This small molecule binds to this protein.
Small molecule (SMILES): CC(=O)N[C@H]1[C@H](O[C@H]2[C@H](O)[C@@H](NC(C)=O)CO[C@@H]2CO)O[C@H](CO)[C@@H](O[C@@H]2O[C@H](CO[C@H]3O[C@H](CO[C@H]4O[C@H](CO)[C@@H](O)[C@H](O)[C@@H]4O)[C@@H](O)[C@H](O[C@H]4O[C@H](CO)[C@@H](O)[C@H](O)[C@@H]4O)[C@@H]3O)[C@@H](O)[C@H](O[C@H]3O[C@H](CO)[C@@H](O)[C@H](O)[C@@H]3O)[C@@H]2O)[C@@H]1O

Binding-site contacts:
Ligand atom C2 contacts residue ASN228 of chain 1.E at 2.4 Å.
Ligand atom C7 contacts residue GLU177 of chain 1.E at 4.0 Å.
Ligand atom C5 contacts residue ASN228 of chain 1.E at 3.7 Å.
Ligand atom C7 contacts residue ASN228 of chain 1.E at 3.5 Å.
Ligand atom O5 contacts residue GLU177 of chain 1.E at 3.0 Å (salt-bridge).
Ligand atom C8 contacts residue ASN342 of chain 1.E at 3.7 Å.
Ligand atom C1 contacts residue GLU177 of chain 1.E at 3.6 Å.
Ligand atom O7 contacts residue GLU177 of chain 1.E at 3.5 Å (salt-bridge).
Ligand atom C6 contacts residue NAG1 of chain 1.TB at 3.9 Å.
Ligand atom C5 contacts residue SER412 of chain 1.E at 4.0 Å.
Ligand atom O6 contacts residue GLU177 of chain 1.E at 3.6 Å.
Ligand atom C6 contacts residue SER175 of chain 1.E at 4.1 Å.
Ligand atom C3 contacts residue GLU177 of chain 1.E at 3.5 Å.
Ligand atom O6 contacts residue NAG1 of chain 1.TB at 3.7 Å.
Ligand atom C5 contacts residue GLU177 of chain 1.E at 3.3 Å.
Ligand atom O7 contacts residue VAL220 of chain 1.E at 3.4 Å.
Ligand atom C8 contacts residue VAL220 of chain 1.E at 4.0 Å (hydrophobic).
Ligand atom C7 contacts residue VAL220 of chain 1.E at 3.9 Å (hydrophobic).
Ligand atom O7 contacts residue ASN228 of chain 1.E at 3.3 Å (h-bond).
Ligand atom C5 contacts residue SER413 of chain 1.E at 4.0 Å.
Ligand atom C6 contacts residue GLY344 of chain 1.E at 4.0 Å.
Ligand atom O4 contacts residue CYS411 of chain 1.E at 3.9 Å.
Ligand atom C6 contacts residue GLU177 of chain 1.E at 3.4 Å.
Ligand atom C1 contacts residue ASN228 of chain 1.E at 1.5 Å.
Ligand atom N2 contacts residue ASN228 of chain 1.E at 2.9 Å (h-bond).
Ligand atom O4 contacts residue SER175 of chain 1.E at 3.8 Å.
Ligand atom O7 contacts residue PRO178 of chain 1.E at 3.2 Å.
Ligand atom O5 contacts residue ASN228 of chain 1.E at 2.3 Å (h-bond).
Ligand atom C4 contacts residue GLU177 of chain 1.E at 3.8 Å.
Ligand atom O6 contacts residue GLY344 of chain 1.E at 3.6 Å.
Ligand atom C6 contacts residue SER412 of chain 1.E at 3.5 Å.
Ligand atom C8 contacts residue PRO178 of chain 1.E at 3.0 Å (hydrophobic).
Ligand atom O4 contacts residue ASN36 of chain 1.E at 4.0 Å.
Ligand atom C2 contacts residue GLU177 of chain 1.E at 3.8 Å.
Ligand atom C1 contacts residue SER413 of chain 1.E at 3.5 Å.
Ligand atom O3 contacts residue GLU177 of chain 1.E at 2.3 Å (salt-bridge).
Ligand atom C7 contacts residue PRO178 of chain 1.E at 3.4 Å (hydrophobic).
Ligand atom O4 contacts residue GLU177 of chain 1.E at 4.1 Å.
Ligand atom C3 contacts residue ASN228 of chain 1.E at 3.8 Å.
Ligand atom O5 contacts residue SER413 of chain 1.E at 3.8 Å.

Sequence of chain 1.E:
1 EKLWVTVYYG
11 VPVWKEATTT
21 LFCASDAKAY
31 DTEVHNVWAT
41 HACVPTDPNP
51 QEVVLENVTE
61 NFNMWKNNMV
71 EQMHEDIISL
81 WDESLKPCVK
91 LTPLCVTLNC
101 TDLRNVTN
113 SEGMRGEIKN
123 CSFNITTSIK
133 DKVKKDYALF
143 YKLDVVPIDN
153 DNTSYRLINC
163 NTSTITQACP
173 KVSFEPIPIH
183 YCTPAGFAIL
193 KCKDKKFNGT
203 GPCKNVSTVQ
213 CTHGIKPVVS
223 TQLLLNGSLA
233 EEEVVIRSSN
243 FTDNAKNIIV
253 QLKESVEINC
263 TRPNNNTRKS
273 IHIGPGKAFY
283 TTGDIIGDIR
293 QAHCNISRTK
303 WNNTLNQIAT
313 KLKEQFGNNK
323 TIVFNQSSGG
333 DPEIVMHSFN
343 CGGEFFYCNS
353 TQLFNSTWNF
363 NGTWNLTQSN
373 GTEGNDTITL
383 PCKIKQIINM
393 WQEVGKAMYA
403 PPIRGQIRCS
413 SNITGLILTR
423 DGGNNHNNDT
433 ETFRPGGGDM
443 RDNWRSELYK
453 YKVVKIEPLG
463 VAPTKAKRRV